Binding-site contacts:
Ligand atom O1A contacts residue THR75 of chain 1.D at 2.7 Å (h-bond).
Ligand atom N6 contacts residue LYS251 of chain 1.C at 3.3 Å (salt-bridge).
Ligand atom O2B contacts residue LYS73 of chain 1.D at 3.0 Å (salt-bridge).
Ligand atom C2 contacts residue ALA254 of chain 1.C at 3.5 Å (hydrophobic).
Ligand atom N1 contacts residue TYR104 of chain 1.D at 3.5 Å.
Ligand atom C2 contacts residue TYR104 of chain 1.D at 3.7 Å (hydrophobic).
Ligand atom N6 contacts residue TYR104 of chain 1.D at 3.4 Å.
Ligand atom N6 contacts residue ALA253 of chain 1.C at 3.7 Å.
Ligand atom O3A contacts residue GLY72 of chain 1.D at 3.3 Å (h-bond).
Ligand atom PB contacts residue LYS73 of chain 1.D at 3.7 Å.
Ligand atom C4 contacts residue TYR104 of chain 1.D at 3.7 Å (hydrophobic).
Ligand atom PG contacts residue MG1 of chain 1.R at 3.4 Å.
Ligand atom S1G contacts residue GLU69 of chain 1.D at 3.5 Å.
Ligand atom S1G contacts residue SER70 of chain 1.D at 3.5 Å (h-bond).
Ligand atom C6 contacts residue TYR104 of chain 1.D at 3.4 Å (hydrophobic).
Ligand atom N6 contacts residue ASP101 of chain 1.D at 3.5 Å (salt-bridge).
Ligand atom O3G contacts residue LYS251 of chain 1.C at 2.6 Å (salt-bridge).
Ligand atom O1B contacts residue MG1 of chain 1.R at 2.2 Å.
Ligand atom O2B contacts residue SER71 of chain 1.D at 3.2 Å (h-bond).
Ligand atom O2' contacts residue ASN250 of chain 1.C at 3.0 Å (h-bond).
Ligand atom C2 contacts residue ALA253 of chain 1.C at 3.5 Å (hydrophobic).
Ligand atom O1A contacts residue GLY72 of chain 1.D at 3.5 Å.
Ligand atom S1G contacts residue LYS73 of chain 1.D at 3.7 Å.
Ligand atom S1G contacts residue PHE218 of chain 1.C at 3.5 Å.
Ligand atom PB contacts residue MG1 of chain 1.R at 3.5 Å.
Ligand atom N1 contacts residue ALA253 of chain 1.C at 3.5 Å.
Ligand atom O2' contacts residue PRO255 of chain 1.C at 3.3 Å.
Ligand atom O3B contacts residue MG1 of chain 1.R at 3.7 Å.
Ligand atom N7 contacts residue LYS251 of chain 1.C at 3.7 Å.
Ligand atom C5 contacts residue TYR104 of chain 1.D at 3.7 Å (hydrophobic).
Ligand atom PG contacts residue LYS251 of chain 1.C at 3.5 Å.
Ligand atom O3B contacts residue SER70 of chain 1.D at 3.3 Å (h-bond).
Ligand atom O3G contacts residue LYS249 of chain 1.C at 3.2 Å (salt-bridge).
Ligand atom O1B contacts residue THR74 of chain 1.D at 3.0 Å (h-bond).
Ligand atom O1A contacts residue THR74 of chain 1.D at 3.8 Å.
Ligand atom O2G contacts residue MG1 of chain 1.R at 2.2 Å.
Ligand atom O2B contacts residue SER70 of chain 1.D at 3.7 Å.
Ligand atom O3' contacts residue TYR265 of chain 1.D at 3.2 Å.
Ligand atom O2B contacts residue GLY72 of chain 1.D at 3.2 Å (h-bond).
Ligand atom O2G contacts residue LYS251 of chain 1.C at 3.1 Å (salt-bridge).

Sequence of chain 1.D:
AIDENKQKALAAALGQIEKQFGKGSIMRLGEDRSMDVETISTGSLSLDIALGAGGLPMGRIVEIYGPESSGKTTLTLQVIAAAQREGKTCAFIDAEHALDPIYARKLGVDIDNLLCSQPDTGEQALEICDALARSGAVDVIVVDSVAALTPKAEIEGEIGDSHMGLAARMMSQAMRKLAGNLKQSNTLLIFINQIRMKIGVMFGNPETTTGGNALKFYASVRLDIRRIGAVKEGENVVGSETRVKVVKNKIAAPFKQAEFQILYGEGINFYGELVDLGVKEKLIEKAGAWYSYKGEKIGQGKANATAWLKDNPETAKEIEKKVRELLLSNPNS

Sequence of chain 1.C:
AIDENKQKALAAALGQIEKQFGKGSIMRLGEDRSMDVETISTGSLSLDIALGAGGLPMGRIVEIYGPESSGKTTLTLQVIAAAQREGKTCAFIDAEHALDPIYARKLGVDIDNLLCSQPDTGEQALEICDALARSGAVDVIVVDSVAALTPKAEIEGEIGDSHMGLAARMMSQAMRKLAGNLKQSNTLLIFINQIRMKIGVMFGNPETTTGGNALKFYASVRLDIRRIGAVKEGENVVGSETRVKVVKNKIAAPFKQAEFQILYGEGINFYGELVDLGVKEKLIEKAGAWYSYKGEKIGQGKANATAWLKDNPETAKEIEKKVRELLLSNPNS

This protein binds this small molecule.
Small molecule (SMILES): Nc1ncnc2c1ncn2[C@@H]1O[C@H](COP(=O)(O)OP(=O)(O)OP(O)(O)=S)[C@@H](O)[C@H]1O